Binding-site contacts:
Ligand atom C1 contacts residue ASN219 of chain 1.A at 1.4 Å.
Ligand atom C8 contacts residue THR255 of chain 1.A at 4.4 Å.
Ligand atom C5 contacts residue VAL257 of chain 1.A at 4.1 Å (hydrophobic).
Ligand atom C6 contacts residue LYS258 of chain 1.A at 4.2 Å.
Ligand atom O7 contacts residue ASN219 of chain 1.A at 3.6 Å.
Ligand atom C1 contacts residue VAL257 of chain 1.A at 4.3 Å (hydrophobic).
Ligand atom C6 contacts residue VAL257 of chain 1.A at 3.3 Å (hydrophobic).
Ligand atom C1 contacts residue THR256 of chain 1.A at 4.1 Å.
Ligand atom O5 contacts residue THR256 of chain 1.A at 4.2 Å.
Ligand atom C5 contacts residue LYS258 of chain 1.A at 4.0 Å.
Ligand atom C8 contacts residue ASN219 of chain 1.A at 4.4 Å.
Ligand atom C7 contacts residue THR255 of chain 1.A at 3.9 Å.
Ligand atom C5 contacts residue ASN219 of chain 1.A at 3.7 Å.
Ligand atom C8 contacts residue TYR487 of chain 1.A at 3.6 Å (hydrophobic).
Ligand atom O5 contacts residue LYS258 of chain 1.A at 3.3 Å (salt-bridge).
Ligand atom C2 contacts residue ASN219 of chain 1.A at 2.3 Å.
Ligand atom O5 contacts residue ASN219 of chain 1.A at 2.5 Å (h-bond).
Ligand atom O6 contacts residue TYR487 of chain 1.A at 3.7 Å.
Ligand atom C1 contacts residue LYS258 of chain 1.A at 4.0 Å.
Ligand atom N2 contacts residue ASN219 of chain 1.A at 2.7 Å (h-bond).
Ligand atom O5 contacts residue VAL257 of chain 1.A at 3.6 Å.
Ligand atom C8 contacts residue HIS77 of chain 1.A at 3.7 Å.
Ligand atom C7 contacts residue ASN219 of chain 1.A at 3.3 Å.
Ligand atom C4 contacts residue ASN219 of chain 1.A at 4.2 Å.
Ligand atom C3 contacts residue ASN219 of chain 1.A at 3.7 Å.
Ligand atom O7 contacts residue THR255 of chain 1.A at 3.1 Å.
Ligand atom O6 contacts residue VAL257 of chain 1.A at 3.0 Å.
Ligand atom O6 contacts residue LYS258 of chain 1.A at 3.2 Å.

This small molecule binds to this protein.
Small molecule (SMILES): CC(=O)N[C@H]1[C@H](O[C@H]2[C@H](O)[C@@H](NC(C)=O)CO[C@@H]2CO)O[C@H](CO)[C@@H](O[C@@H]2O[C@H](CO)[C@@H](O)[C@H](O)[C@@H]2O)[C@@H]1O

Sequence of chain 1.A:
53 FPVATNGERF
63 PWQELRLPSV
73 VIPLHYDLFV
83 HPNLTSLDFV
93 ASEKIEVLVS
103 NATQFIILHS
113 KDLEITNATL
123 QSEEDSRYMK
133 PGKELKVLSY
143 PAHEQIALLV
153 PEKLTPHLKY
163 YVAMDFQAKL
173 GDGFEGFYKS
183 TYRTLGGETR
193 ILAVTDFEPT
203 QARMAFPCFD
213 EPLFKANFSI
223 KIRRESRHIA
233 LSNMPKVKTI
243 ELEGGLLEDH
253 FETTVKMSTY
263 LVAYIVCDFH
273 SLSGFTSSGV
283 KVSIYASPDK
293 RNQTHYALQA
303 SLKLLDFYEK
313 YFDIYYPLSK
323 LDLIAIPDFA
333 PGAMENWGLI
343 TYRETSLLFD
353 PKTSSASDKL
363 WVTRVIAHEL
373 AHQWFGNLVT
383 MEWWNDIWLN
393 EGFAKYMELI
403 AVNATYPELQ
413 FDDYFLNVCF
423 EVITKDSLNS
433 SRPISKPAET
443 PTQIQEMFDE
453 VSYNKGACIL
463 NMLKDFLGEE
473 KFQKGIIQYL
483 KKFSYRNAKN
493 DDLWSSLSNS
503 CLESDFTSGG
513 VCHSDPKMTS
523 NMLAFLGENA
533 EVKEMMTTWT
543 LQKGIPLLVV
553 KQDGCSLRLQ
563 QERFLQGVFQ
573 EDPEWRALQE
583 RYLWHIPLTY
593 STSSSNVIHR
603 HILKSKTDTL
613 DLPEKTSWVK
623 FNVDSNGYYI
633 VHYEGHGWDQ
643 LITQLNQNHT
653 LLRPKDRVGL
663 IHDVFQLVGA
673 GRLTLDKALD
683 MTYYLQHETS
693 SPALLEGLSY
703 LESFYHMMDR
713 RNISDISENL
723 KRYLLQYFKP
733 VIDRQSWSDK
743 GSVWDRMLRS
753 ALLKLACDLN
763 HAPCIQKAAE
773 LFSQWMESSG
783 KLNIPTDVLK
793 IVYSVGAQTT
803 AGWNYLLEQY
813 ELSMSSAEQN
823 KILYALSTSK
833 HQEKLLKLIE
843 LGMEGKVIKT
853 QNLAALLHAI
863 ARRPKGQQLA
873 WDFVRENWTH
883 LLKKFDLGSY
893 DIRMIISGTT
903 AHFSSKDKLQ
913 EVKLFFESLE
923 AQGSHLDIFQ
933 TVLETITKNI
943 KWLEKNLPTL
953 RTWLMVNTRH